A protein and the small-molecule ligand that binds it are described below.
Small molecule (SMILES): O=c1[nH]c(=O)c2[nH]c(=O)c(=O)n(C[C@H](O)[C@H](O)[C@H](O)CO)c2[nH]1

Binding-site contacts:
Ligand atom C7 contacts residue RDL1 of chain 1.H at 3.1 Å.
Ligand atom O4 contacts residue PRO67 of chain 1.A at 3.6 Å.
Ligand atom O2 contacts residue GLY41 of chain 1.A at 3.8 Å.
Ligand atom C4 contacts residue PHE12 of chain 1.A at 3.5 Å (hydrophobic).
Ligand atom O12 contacts residue ILE42 of chain 1.A at 3.0 Å (h-bond).
Ligand atom N6 contacts residue RDL1 of chain 1.H at 3.3 Å (h-bond).
Ligand atom O7 contacts residue RDL1 of chain 1.H at 2.8 Å (h-bond).
Ligand atom O4 contacts residue ASP73 of chain 1.A at 2.9 Å (salt-bridge).
Ligand atom O2 contacts residue PHE12 of chain 1.A at 3.4 Å.
Ligand atom C4 contacts residue GLY68 of chain 1.A at 3.8 Å.
Ligand atom C10 contacts residue PHE12 of chain 1.A at 3.8 Å (hydrophobic).
Ligand atom N3 contacts residue PHE12 of chain 1.A at 3.3 Å.
Ligand atom O13 contacts residue ASP44 of chain 1.A at 2.5 Å (salt-bridge).
Ligand atom O14 contacts residue LYS43 of chain 1.A at 3.8 Å.
Ligand atom O15 contacts residue ILE96 of chain 1.B at 3.7 Å.
Ligand atom O4 contacts residue GLY68 of chain 1.A at 2.8 Å (h-bond).
Ligand atom C13 contacts residue ASP44 of chain 1.A at 3.4 Å.
Ligand atom C15 contacts residue HIS122 of chain 1.B at 3.5 Å.
Ligand atom O7 contacts residue CYS76 of chain 1.A at 3.6 Å.
Ligand atom C7 contacts residue CYS76 of chain 1.A at 3.7 Å (hydrophobic).
Ligand atom O13 contacts residue GLY41 of chain 1.A at 3.2 Å (h-bond).
Ligand atom O15 contacts residue HIS122 of chain 1.B at 3.3 Å.
Ligand atom O2 contacts residue ILE42 of chain 1.A at 3.0 Å (h-bond).
Ligand atom C15 contacts residue GLU97 of chain 1.B at 3.0 Å.
Ligand atom C2 contacts residue ILE42 of chain 1.A at 3.5 Å (hydrophobic).
Ligand atom O14 contacts residue GLU97 of chain 1.B at 3.0 Å (salt-bridge).
Ligand atom N1 contacts residue ILE42 of chain 1.A at 3.4 Å (h-bond).
Ligand atom C12 contacts residue LYS43 of chain 1.A at 3.8 Å.
Ligand atom O15 contacts residue ASP44 of chain 1.A at 2.9 Å (salt-bridge).
Ligand atom N1 contacts residue PHE12 of chain 1.A at 3.6 Å.
Ligand atom O4 contacts residue PHE12 of chain 1.A at 3.8 Å.
Ligand atom O13 contacts residue PRO40 of chain 1.A at 3.8 Å.
Ligand atom O12 contacts residue LYS43 of chain 1.A at 2.7 Å (salt-bridge).
Ligand atom C15 contacts residue ASP44 of chain 1.A at 3.8 Å.
Ligand atom C2 contacts residue PHE12 of chain 1.A at 3.3 Å (hydrophobic).
Ligand atom C5 contacts residue PHE12 of chain 1.A at 3.8 Å (hydrophobic).
Ligand atom O12 contacts residue GLY41 of chain 1.A at 3.2 Å.
Ligand atom N3 contacts residue MET66 of chain 1.A at 3.3 Å (h-bond).
Ligand atom C14 contacts residue GLU97 of chain 1.B at 3.5 Å.
Ligand atom O8 contacts residue RDL1 of chain 1.H at 3.0 Å.

Sequence of chain 1.B:
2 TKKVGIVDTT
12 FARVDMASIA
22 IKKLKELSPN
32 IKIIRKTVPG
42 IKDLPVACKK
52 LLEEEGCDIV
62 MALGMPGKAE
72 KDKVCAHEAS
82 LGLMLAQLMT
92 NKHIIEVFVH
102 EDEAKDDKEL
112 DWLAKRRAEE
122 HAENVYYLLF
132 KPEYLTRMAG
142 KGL

Sequence of chain 1.A:
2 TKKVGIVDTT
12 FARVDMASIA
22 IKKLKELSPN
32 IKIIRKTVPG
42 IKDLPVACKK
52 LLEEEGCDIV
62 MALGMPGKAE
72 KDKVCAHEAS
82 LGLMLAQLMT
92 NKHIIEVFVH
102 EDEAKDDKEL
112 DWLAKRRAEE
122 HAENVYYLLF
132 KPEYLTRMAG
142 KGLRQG